Binding-site contacts:
Ligand atom C4 contacts residue ASN42 of chain 1.B at 4.3 Å.
Ligand atom C3 contacts residue CYS43 of chain 1.B at 3.4 Å (hydrophobic).
Ligand atom C2 contacts residue THR41 of chain 1.B at 4.3 Å.
Ligand atom O1 contacts residue CYS43 of chain 1.B at 3.0 Å (h-bond).
Ligand atom O1 contacts residue PRO109 of chain 1.B at 4.2 Å.
Ligand atom C2 contacts residue CYS43 of chain 1.B at 4.5 Å (hydrophobic).
Ligand atom O1 contacts residue THR41 of chain 1.B at 3.3 Å.
Ligand atom C1 contacts residue ILE40 of chain 1.B at 3.7 Å (hydrophobic).
Ligand atom C1 contacts residue PRO109 of chain 1.B at 3.8 Å (hydrophobic).
Ligand atom O4 contacts residue MET43 of chain 1.A at 3.8 Å.
Ligand atom C2 contacts residue ASN42 of chain 1.B at 4.2 Å.
Ligand atom C3 contacts residue ASN42 of chain 1.B at 3.7 Å.
Ligand atom O4 contacts residue ASN42 of chain 1.B at 4.5 Å.
Ligand atom C1 contacts residue ASN107 of chain 1.B at 4.0 Å.
Ligand atom C4 contacts residue CYS43 of chain 1.B at 4.3 Å (hydrophobic).
Ligand atom O5 contacts residue ASN42 of chain 1.B at 2.8 Å (h-bond).
Ligand atom C6 contacts residue ASN42 of chain 1.B at 4.2 Å.
Ligand atom O6 contacts residue THR41 of chain 1.B at 3.5 Å.
Ligand atom O2 contacts residue ALA106 of chain 1.B at 4.3 Å.
Ligand atom O1 contacts residue ASN42 of chain 1.B at 3.4 Å (h-bond).
Ligand atom O1 contacts residue ILE40 of chain 1.B at 3.0 Å (h-bond).
Ligand atom C1 contacts residue ASN42 of chain 1.B at 4.3 Å.
Ligand atom O3 contacts residue PHE70 of chain 1.B at 3.8 Å.
Ligand atom O4 contacts residue CYS43 of chain 1.B at 3.8 Å.
Ligand atom C1 contacts residue CYS43 of chain 1.B at 4.0 Å (hydrophobic).
Ligand atom O6 contacts residue ASN42 of chain 1.B at 3.8 Å.
Ligand atom C6 contacts residue THR41 of chain 1.B at 4.0 Å.
Ligand atom O4 contacts residue GLY41 of chain 1.A at 4.1 Å.
Ligand atom C5 contacts residue THR41 of chain 1.B at 4.5 Å.
Ligand atom O3 contacts residue CYS43 of chain 1.B at 2.7 Å (h-bond).
Ligand atom C1 contacts residue THR41 of chain 1.B at 4.2 Å.
Ligand atom O5 contacts residue THR41 of chain 1.B at 3.7 Å.
Ligand atom C1 contacts residue ALA106 of chain 1.B at 4.5 Å (hydrophobic).
Ligand atom C5 contacts residue ASN42 of chain 1.B at 3.9 Å.

Sequence of chain 1.A:
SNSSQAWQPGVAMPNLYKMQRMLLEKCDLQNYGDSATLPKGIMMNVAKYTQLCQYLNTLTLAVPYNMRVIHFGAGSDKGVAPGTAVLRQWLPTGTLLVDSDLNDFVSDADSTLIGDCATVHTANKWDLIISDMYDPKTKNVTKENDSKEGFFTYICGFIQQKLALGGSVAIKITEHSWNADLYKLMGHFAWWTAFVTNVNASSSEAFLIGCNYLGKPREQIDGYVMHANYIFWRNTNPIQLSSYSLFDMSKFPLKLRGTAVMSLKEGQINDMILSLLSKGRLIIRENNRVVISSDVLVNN

Sequence of chain 1.B:
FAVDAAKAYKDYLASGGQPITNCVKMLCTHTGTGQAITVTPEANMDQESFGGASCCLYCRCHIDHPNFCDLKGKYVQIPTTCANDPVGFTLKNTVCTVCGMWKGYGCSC

This small molecule binds to this protein.
Small molecule (SMILES): OC[C@@]1(O)OC[C@@H](O)[C@@H](O)[C@@H]1O